A protein and the small-molecule ligand that binds it are described below.
Small molecule (SMILES): O=C(O)Cn1ccc(=O)n(Cc2nc3cc(Cl)ccc3s2)c1=O

Binding-site contacts:
Ligand atom C13 contacts residue PHE116 of chain 1.A at 3.9 Å (hydrophobic).
Ligand atom S contacts residue PHE123 of chain 1.A at 3.7 Å.
Ligand atom O3 contacts residue NAP1 of chain 1.B at 3.8 Å.
Ligand atom C14 contacts residue TRP112 of chain 1.A at 3.4 Å (hydrophobic).
Ligand atom C2 contacts residue LEU301 of chain 1.A at 3.6 Å (hydrophobic).
Ligand atom O2 contacts residue HIS111 of chain 1.A at 2.7 Å (h-bond).
Ligand atom CL contacts residue TYR310 of chain 1.A at 3.5 Å.
Ligand atom O4 contacts residue TRP220 of chain 1.A at 3.7 Å.
Ligand atom C7 contacts residue TRP21 of chain 1.A at 3.3 Å (hydrophobic).
Ligand atom N contacts residue TRP112 of chain 1.A at 3.4 Å.
Ligand atom C1 contacts residue LEU301 of chain 1.A at 3.8 Å (hydrophobic).
Ligand atom O1 contacts residue NAP1 of chain 1.B at 3.8 Å.
Ligand atom CL contacts residue PRO311 of chain 1.A at 3.7 Å.
Ligand atom N2 contacts residue TRP220 of chain 1.A at 3.6 Å.
Ligand atom N contacts residue LEU301 of chain 1.A at 3.1 Å (h-bond).
Ligand atom CL contacts residue THR114 of chain 1.A at 3.5 Å.
Ligand atom C2 contacts residue TRP112 of chain 1.A at 3.5 Å (hydrophobic).
Ligand atom C15 contacts residue TRP112 of chain 1.A at 3.4 Å (hydrophobic).
Ligand atom C6 contacts residue TYR49 of chain 1.A at 3.9 Å (hydrophobic).
Ligand atom O2 contacts residue NAP1 of chain 1.B at 3.0 Å.
Ligand atom O3 contacts residue HIS111 of chain 1.A at 3.2 Å (h-bond).
Ligand atom O4 contacts residue LEU301 of chain 1.A at 3.7 Å.
Ligand atom C13 contacts residue TRP112 of chain 1.A at 3.5 Å (hydrophobic).
Ligand atom C5 contacts residue NAP1 of chain 1.B at 3.7 Å.
Ligand atom O2 contacts residue TYR49 of chain 1.A at 2.8 Å (h-bond).
Ligand atom C14 contacts residue CYS304 of chain 1.A at 3.7 Å (hydrophobic).
Ligand atom CL contacts residue CYS304 of chain 1.A at 3.7 Å.
Ligand atom C13 contacts residue THR114 of chain 1.A at 3.5 Å.
Ligand atom O1 contacts residue TRP112 of chain 1.A at 3.5 Å.
Ligand atom N3 contacts residue TRP21 of chain 1.A at 3.5 Å.
Ligand atom C5 contacts residue TRP21 of chain 1.A at 3.4 Å (hydrophobic).
Ligand atom C6 contacts residue NAP1 of chain 1.B at 3.6 Å.
Ligand atom S contacts residue TRP112 of chain 1.A at 3.6 Å.
Ligand atom C12 contacts residue TRP112 of chain 1.A at 3.4 Å (hydrophobic).
Ligand atom C6 contacts residue HIS111 of chain 1.A at 3.4 Å.
Ligand atom O3 contacts residue TRP112 of chain 1.A at 3.2 Å (h-bond).
Ligand atom C9 contacts residue TRP220 of chain 1.A at 3.5 Å (hydrophobic).
Ligand atom C1 contacts residue TRP112 of chain 1.A at 3.3 Å (hydrophobic).
Ligand atom O1 contacts residue CYS299 of chain 1.A at 3.2 Å (h-bond).
Ligand atom C10 contacts residue TRP112 of chain 1.A at 3.3 Å (hydrophobic).

Sequence of chain 1.A:
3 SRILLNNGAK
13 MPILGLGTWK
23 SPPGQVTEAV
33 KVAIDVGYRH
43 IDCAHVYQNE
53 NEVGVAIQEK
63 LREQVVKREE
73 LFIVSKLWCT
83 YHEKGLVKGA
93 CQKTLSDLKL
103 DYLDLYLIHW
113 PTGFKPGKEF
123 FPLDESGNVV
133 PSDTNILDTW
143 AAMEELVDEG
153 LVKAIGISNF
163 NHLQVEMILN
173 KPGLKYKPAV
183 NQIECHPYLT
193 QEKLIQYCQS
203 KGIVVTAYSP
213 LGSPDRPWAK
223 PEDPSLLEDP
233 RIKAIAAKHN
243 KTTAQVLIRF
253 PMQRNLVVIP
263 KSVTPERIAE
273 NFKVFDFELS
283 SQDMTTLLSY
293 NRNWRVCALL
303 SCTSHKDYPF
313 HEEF